Binding-site contacts:
Ligand atom O22 contacts residue ASP29 of chain 1.B at 3.1 Å (salt-bridge).
Ligand atom O27 contacts residue ASP29 of chain 1.B at 2.9 Å (salt-bridge).
Ligand atom O19 contacts residue ALA28 of chain 1.B at 3.5 Å.
Ligand atom C12 contacts residue ASP25 of chain 1.A at 3.1 Å.
Ligand atom C34 contacts residue GLY27 of chain 1.B at 3.2 Å.
Ligand atom C28 contacts residue GLY27 of chain 1.B at 3.6 Å.
Ligand atom C35 contacts residue VAL32 of chain 1.A at 3.7 Å (hydrophobic).
Ligand atom C02 contacts residue GLY48 of chain 1.A at 3.5 Å.
Ligand atom O08 contacts residue ILE50 of chain 1.B at 3.7 Å.
Ligand atom C35 contacts residue LEU76 of chain 1.A at 3.3 Å (hydrophobic).
Ligand atom C24 contacts residue ASP29 of chain 1.B at 3.5 Å.
Ligand atom C06 contacts residue ALA28 of chain 1.A at 3.6 Å (hydrophobic).
Ligand atom C23 contacts residue GLY48 of chain 1.B at 3.1 Å.
Ligand atom O22 contacts residue ASP30 of chain 1.B at 3.1 Å (salt-bridge).
Ligand atom C25 contacts residue GLY48 of chain 1.B at 3.0 Å.
Ligand atom O08 contacts residue ILE84 of chain 1.A at 3.5 Å.
Ligand atom C28 contacts residue ASP25 of chain 1.A at 3.3 Å.
Ligand atom O41 contacts residue ASP30 of chain 1.A at 3.2 Å (salt-bridge).
Ligand atom C13 contacts residue ASP25 of chain 1.B at 3.4 Å.
Ligand atom C31 contacts residue ILE50 of chain 1.B at 3.5 Å (hydrophobic).
Ligand atom C03 contacts residue GLY48 of chain 1.A at 3.1 Å.
Ligand atom O14 contacts residue ASP25 of chain 1.A at 2.5 Å (salt-bridge).
Ligand atom C36 contacts residue VAL82 of chain 1.B at 3.6 Å (hydrophobic).
Ligand atom O41 contacts residue ASP29 of chain 1.A at 3.5 Å.
Ligand atom C38 contacts residue VAL82 of chain 1.B at 3.7 Å (hydrophobic).
Ligand atom O14 contacts residue GLY27 of chain 1.B at 3.2 Å.
Ligand atom C31 contacts residue GLY49 of chain 1.B at 3.5 Å.
Ligand atom O09 contacts residue GLY49 of chain 1.A at 3.3 Å.
Ligand atom O14 contacts residue ASP25 of chain 1.B at 2.6 Å (salt-bridge).
Ligand atom N16 contacts residue GLY27 of chain 1.B at 3.1 Å (h-bond).
Ligand atom O22 contacts residue ALA28 of chain 1.B at 3.7 Å.
Ligand atom C35 contacts residue ASP30 of chain 1.A at 3.7 Å.
Ligand atom C13 contacts residue ASP25 of chain 1.A at 3.3 Å.
Ligand atom C26 contacts residue ASP29 of chain 1.B at 3.7 Å.
Ligand atom C11 contacts residue GLY27 of chain 1.A at 3.6 Å.
Ligand atom C05 contacts residue ALA28 of chain 1.A at 3.5 Å (hydrophobic).
Ligand atom O09 contacts residue ILE50 of chain 1.B at 3.2 Å.
Ligand atom C06 contacts residue ASP30 of chain 1.A at 3.7 Å.
Ligand atom C33 contacts residue VAL82 of chain 1.A at 3.7 Å (hydrophobic).
Ligand atom O14 contacts residue ALA28 of chain 1.B at 3.7 Å.

This small molecule binds to this protein.
Small molecule (SMILES): CC[C@H](C)CN(C[C@@H](O)[C@H](Cc1ccccc1)NC(=O)O[C@H]1CO[C@H]2OCC[C@H]21)S(=O)(=O)c1ccc([C@@H](C)O)cc1

Sequence of chain 1.A:
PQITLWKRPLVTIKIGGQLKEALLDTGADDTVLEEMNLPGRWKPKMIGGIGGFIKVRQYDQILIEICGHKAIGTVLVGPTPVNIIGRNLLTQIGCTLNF

Sequence of chain 1.B:
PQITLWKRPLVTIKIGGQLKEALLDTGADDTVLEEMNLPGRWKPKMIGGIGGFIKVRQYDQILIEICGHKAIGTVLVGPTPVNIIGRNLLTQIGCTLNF